Sequence of chain 1.B:
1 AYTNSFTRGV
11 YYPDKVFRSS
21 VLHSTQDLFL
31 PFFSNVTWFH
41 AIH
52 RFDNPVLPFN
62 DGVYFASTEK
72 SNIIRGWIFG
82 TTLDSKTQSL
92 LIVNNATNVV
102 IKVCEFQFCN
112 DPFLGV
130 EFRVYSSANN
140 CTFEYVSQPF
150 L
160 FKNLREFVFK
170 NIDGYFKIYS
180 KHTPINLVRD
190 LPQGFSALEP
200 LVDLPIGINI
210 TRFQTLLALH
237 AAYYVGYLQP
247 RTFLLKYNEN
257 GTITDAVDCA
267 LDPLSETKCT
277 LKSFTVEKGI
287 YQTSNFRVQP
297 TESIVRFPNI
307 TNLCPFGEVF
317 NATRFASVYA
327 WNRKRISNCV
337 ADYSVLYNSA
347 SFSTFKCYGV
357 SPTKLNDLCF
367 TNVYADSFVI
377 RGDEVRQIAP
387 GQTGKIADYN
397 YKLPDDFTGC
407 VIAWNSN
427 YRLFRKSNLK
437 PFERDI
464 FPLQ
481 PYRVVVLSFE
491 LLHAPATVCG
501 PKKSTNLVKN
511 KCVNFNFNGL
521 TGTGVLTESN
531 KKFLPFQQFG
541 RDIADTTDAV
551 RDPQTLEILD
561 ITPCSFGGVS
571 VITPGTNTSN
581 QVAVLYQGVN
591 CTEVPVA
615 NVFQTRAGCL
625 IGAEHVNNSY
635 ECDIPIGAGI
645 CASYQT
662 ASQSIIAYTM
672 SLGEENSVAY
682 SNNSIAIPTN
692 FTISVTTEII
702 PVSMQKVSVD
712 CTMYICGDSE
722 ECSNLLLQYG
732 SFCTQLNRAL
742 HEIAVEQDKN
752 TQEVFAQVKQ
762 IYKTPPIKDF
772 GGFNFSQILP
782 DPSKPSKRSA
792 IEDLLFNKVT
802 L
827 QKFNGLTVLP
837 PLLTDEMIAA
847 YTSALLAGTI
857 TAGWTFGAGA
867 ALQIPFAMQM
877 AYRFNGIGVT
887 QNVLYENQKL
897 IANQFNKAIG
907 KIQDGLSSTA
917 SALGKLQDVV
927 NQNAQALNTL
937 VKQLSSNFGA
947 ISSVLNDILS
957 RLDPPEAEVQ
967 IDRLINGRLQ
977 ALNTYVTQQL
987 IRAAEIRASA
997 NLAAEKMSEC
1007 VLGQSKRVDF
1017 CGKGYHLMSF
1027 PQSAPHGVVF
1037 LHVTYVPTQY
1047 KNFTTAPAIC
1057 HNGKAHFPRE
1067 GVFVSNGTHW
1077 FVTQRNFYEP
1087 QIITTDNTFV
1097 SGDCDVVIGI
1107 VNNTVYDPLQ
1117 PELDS

The small molecule below binds the protein below.
Small molecule (SMILES): CC(=O)N[C@@H]1[C@@H](O)[C@H](O)[C@@H](CO)O[C@H]1O

Binding-site contacts:
Ligand atom O5 contacts residue ASN631 of chain 1.B at 2.4 Å (h-bond).
Ligand atom C7 contacts residue ASN631 of chain 1.B at 3.8 Å.
Ligand atom C8 contacts residue ASN631 of chain 1.B at 4.3 Å.
Ligand atom C1 contacts residue ASN631 of chain 1.B at 1.4 Å.
Ligand atom C8 contacts residue ASN632 of chain 1.B at 3.8 Å.
Ligand atom C5 contacts residue ASN631 of chain 1.B at 3.7 Å.
Ligand atom C4 contacts residue ASN631 of chain 1.B at 4.2 Å.
Ligand atom C3 contacts residue ASN631 of chain 1.B at 3.8 Å.
Ligand atom O7 contacts residue ASN631 of chain 1.B at 4.3 Å.
Ligand atom C2 contacts residue ASN631 of chain 1.B at 2.5 Å.
Ligand atom N2 contacts residue ASN631 of chain 1.B at 2.9 Å (h-bond).